This protein binds this small molecule.
Small molecule (SMILES): Oc1c(Cl)c(Cl)c(Cl)c(Cl)c1Cl

Binding-site contacts:
Ligand atom CL3 contacts residue HIS228 of chain 1.B at 3.7 Å.
Ligand atom CL5 contacts residue TYR229 of chain 1.B at 3.6 Å.
Ligand atom CL2 contacts residue ASP224 of chain 1.B at 4.0 Å.
Ligand atom C6 contacts residue TYR229 of chain 1.B at 4.2 Å (hydrophobic).
Ligand atom C3 contacts residue LYS225 of chain 1.B at 4.1 Å.
Ligand atom CL1 contacts residue LYS225 of chain 1.B at 3.7 Å.
Ligand atom C6 contacts residue HIS228 of chain 1.B at 3.7 Å.
Ligand atom C5 contacts residue HIS228 of chain 1.B at 3.5 Å.
Ligand atom CL2 contacts residue LYS221 of chain 1.B at 4.2 Å.
Ligand atom CL5 contacts residue HIS228 of chain 1.B at 3.5 Å.
Ligand atom CL3 contacts residue ASP224 of chain 1.B at 4.5 Å.
Ligand atom O1 contacts residue TYR229 of chain 1.B at 3.6 Å (h-bond).
Ligand atom CL2 contacts residue LYS225 of chain 1.B at 3.7 Å.
Ligand atom C1 contacts residue TYR229 of chain 1.B at 4.0 Å (hydrophobic).
Ligand atom CL4 contacts residue HIS228 of chain 1.B at 3.0 Å.
Ligand atom C2 contacts residue LYS225 of chain 1.B at 4.2 Å.
Ligand atom C4 contacts residue HIS228 of chain 1.B at 3.9 Å.

Sequence of chain 1.B:
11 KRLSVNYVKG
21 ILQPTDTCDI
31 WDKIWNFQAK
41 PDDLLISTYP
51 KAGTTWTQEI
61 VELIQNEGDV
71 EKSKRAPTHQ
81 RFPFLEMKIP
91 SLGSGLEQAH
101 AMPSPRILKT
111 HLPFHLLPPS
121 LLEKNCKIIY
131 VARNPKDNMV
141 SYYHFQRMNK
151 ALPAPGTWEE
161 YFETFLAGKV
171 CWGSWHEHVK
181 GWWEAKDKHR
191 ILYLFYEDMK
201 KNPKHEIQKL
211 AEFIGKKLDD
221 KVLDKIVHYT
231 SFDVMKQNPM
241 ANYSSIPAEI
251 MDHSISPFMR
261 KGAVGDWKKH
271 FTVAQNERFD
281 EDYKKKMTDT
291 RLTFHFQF